Sequence of chain 1.A:
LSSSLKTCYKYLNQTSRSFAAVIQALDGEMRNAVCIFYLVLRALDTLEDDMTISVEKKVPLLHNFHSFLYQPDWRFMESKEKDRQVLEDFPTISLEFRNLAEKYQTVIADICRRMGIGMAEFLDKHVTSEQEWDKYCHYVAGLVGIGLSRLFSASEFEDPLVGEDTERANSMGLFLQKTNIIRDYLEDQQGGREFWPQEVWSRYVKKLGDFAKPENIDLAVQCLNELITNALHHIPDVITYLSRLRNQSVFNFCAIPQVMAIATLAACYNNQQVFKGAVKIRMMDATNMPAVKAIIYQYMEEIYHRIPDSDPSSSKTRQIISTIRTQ

This small molecule binds to this protein.
Small molecule (SMILES): CC(C)=CCC/C(C)=C/CC/C(C)=C/CS[P](=O)(O)OP(=O)(O)O

Binding-site contacts:
Ligand atom C6 contacts residue ALA149 of chain 1.A at 3.7 Å (hydrophobic).
Ligand atom O1A contacts residue FPS1 of chain 1.H at 3.4 Å.
Ligand atom C7 contacts residue FPS1 of chain 1.H at 3.8 Å.
Ligand atom C8 contacts residue VAL152 of chain 1.A at 3.9 Å (hydrophobic).
Ligand atom C1 contacts residue ASN188 of chain 1.A at 3.8 Å.
Ligand atom C5 contacts residue ALA149 of chain 1.A at 3.8 Å (hydrophobic).
Ligand atom C2 contacts residue FPS1 of chain 1.H at 3.6 Å.
Ligand atom O2B contacts residue SER24 of chain 1.A at 3.2 Å (h-bond).
Ligand atom PA contacts residue SER26 of chain 1.A at 3.7 Å.
Ligand atom C14 contacts residue CYS262 of chain 1.A at 3.1 Å (hydrophobic).
Ligand atom C4 contacts residue ASN188 of chain 1.A at 3.6 Å.
Ligand atom C4 contacts residue GLN185 of chain 1.A at 3.1 Å.
Ligand atom C7 contacts residue LEU184 of chain 1.A at 3.6 Å (hydrophobic).
Ligand atom O3A contacts residue ARG50 of chain 1.A at 3.6 Å.
Ligand atom C9 contacts residue PHE27 of chain 1.A at 3.7 Å (hydrophobic).
Ligand atom C10 contacts residue GLY153 of chain 1.A at 3.7 Å.
Ligand atom C11 contacts residue MET180 of chain 1.A at 3.9 Å (hydrophobic).
Ligand atom C9 contacts residue FPS1 of chain 1.H at 3.9 Å.
Ligand atom O1A contacts residue TYR46 of chain 1.A at 3.8 Å.
Ligand atom O2B contacts residue ARG25 of chain 1.A at 3.6 Å (salt-bridge).
Ligand atom C15 contacts residue MET180 of chain 1.A at 3.5 Å (hydrophobic).
Ligand atom O2A contacts residue PHE27 of chain 1.A at 3.6 Å.
Ligand atom S1 contacts residue FPS1 of chain 1.H at 3.7 Å.
Ligand atom C8 contacts residue LEU184 of chain 1.A at 3.7 Å (hydrophobic).
Ligand atom O1B contacts residue ARG25 of chain 1.A at 3.5 Å.
Ligand atom C15 contacts residue GLY153 of chain 1.A at 3.2 Å.
Ligand atom O1A contacts residue PHE27 of chain 1.A at 3.1 Å.
Ligand atom O1A contacts residue SER26 of chain 1.A at 3.7 Å.
Ligand atom O2A contacts residue SER26 of chain 1.A at 3.1 Å (h-bond).
Ligand atom C15 contacts residue ALA177 of chain 1.A at 3.9 Å (hydrophobic).
Ligand atom C9 contacts residue LEU156 of chain 1.A at 3.7 Å (hydrophobic).
Ligand atom O2B contacts residue THR23 of chain 1.A at 3.8 Å.
Ligand atom C5 contacts residue FPS1 of chain 1.H at 3.6 Å.
Ligand atom O1B contacts residue SER26 of chain 1.A at 3.0 Å (h-bond).
Ligand atom O3B contacts residue ARG25 of chain 1.A at 3.6 Å.
Ligand atom O2B contacts residue SER26 of chain 1.A at 2.5 Å (h-bond).
Ligand atom PB contacts residue SER26 of chain 1.A at 3.2 Å.
Ligand atom C11 contacts residue GLY181 of chain 1.A at 3.7 Å.
Ligand atom C10 contacts residue VAL152 of chain 1.A at 3.9 Å (hydrophobic).
Ligand atom O3B contacts residue THR23 of chain 1.A at 3.0 Å (h-bond).